Binding-site contacts:
Ligand atom P contacts residue ARG208 of chain 2.C at 4.5 Å.
Ligand atom N3 contacts residue ARG65 of chain 3.B at 4.1 Å.
Ligand atom OP1 contacts residue ARG208 of chain 3.B at 4.1 Å.
Ligand atom OP1 contacts residue SER211 of chain 3.B at 4.3 Å.
Ligand atom OP1 contacts residue ARG208 of chain 2.C at 4.1 Å.
Ligand atom O2' contacts residue ALA66 of chain 3.B at 3.6 Å.
Ligand atom O2' contacts residue GLY67 of chain 3.B at 3.3 Å (h-bond).
Ligand atom O2' contacts residue ARG208 of chain 3.B at 4.1 Å.
Ligand atom O2' contacts residue ARG65 of chain 3.B at 4.3 Å.
Ligand atom O5' contacts residue ARG208 of chain 2.C at 4.0 Å.
Ligand atom C1' contacts residue GLY67 of chain 3.B at 4.4 Å.
Ligand atom OP2 contacts residue ARG208 of chain 2.C at 4.4 Å.

Sequence of chain 3.B:
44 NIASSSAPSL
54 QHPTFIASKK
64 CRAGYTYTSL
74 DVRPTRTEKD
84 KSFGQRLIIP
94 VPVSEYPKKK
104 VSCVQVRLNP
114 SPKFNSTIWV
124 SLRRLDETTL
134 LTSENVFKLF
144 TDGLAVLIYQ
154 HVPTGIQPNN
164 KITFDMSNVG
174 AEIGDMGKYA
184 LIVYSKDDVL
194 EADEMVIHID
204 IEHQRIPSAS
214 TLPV

This protein binds this small molecule.
Small molecule (SMILES): Nc1ncnc2c1ncn2[C@@H]1O[C@H](CO[P](=O)(O)O[C@H]2[C@@H](O)[C@H](n3cnc4c(N)ncnc43)O[C@@H]2CO[P](=O)(O)O[C@H]2[C@@H](O)[C@H](n3cnc4c(N)ncnc43)O[C@@H]2CO)[C@@H](O)[C@H]1O

Sequence of chain 2.C:
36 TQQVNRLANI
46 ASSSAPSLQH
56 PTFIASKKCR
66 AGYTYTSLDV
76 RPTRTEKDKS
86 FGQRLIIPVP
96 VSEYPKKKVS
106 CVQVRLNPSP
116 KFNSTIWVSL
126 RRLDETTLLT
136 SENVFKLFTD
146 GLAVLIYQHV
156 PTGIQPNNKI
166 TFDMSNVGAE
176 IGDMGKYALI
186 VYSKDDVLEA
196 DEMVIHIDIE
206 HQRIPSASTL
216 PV